A protein and the small-molecule ligand that binds it are described below.
Small molecule (SMILES): COc1ccc(-c2nc(CSc3nc(N)cc(N)n3)c(C)s2)cc1OCCF

Sequence of chain 1.B:
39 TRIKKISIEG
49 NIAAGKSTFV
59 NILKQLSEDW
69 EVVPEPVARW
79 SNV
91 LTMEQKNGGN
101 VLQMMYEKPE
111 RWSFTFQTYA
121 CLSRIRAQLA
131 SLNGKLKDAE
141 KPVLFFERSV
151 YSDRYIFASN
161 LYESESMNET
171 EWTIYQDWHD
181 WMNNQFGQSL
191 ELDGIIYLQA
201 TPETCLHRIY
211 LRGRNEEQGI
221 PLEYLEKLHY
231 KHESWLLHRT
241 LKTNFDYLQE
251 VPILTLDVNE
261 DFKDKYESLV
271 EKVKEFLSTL

Binding-site contacts:
Ligand atom CAY contacts residue 1NO1 of chain 1.H at 3.6 Å.
Ligand atom CAY contacts residue TYR106 of chain 1.B at 3.3 Å (hydrophobic).
Ligand atom CAO contacts residue 1NO1 of chain 1.H at 3.7 Å.
Ligand atom C6 contacts residue VAL75 of chain 1.B at 3.6 Å (hydrophobic).
Ligand atom CAM contacts residue SER166 of chain 1.B at 3.2 Å.
Ligand atom SAZ contacts residue 1NO1 of chain 1.H at 3.7 Å.
Ligand atom OAX contacts residue 1NO1 of chain 1.H at 3.6 Å.
Ligand atom C2 contacts residue PHE116 of chain 1.B at 3.7 Å (hydrophobic).
Ligand atom NAR contacts residue TYR224 of chain 1.B at 3.2 Å (h-bond).
Ligand atom N3 contacts residue GLN117 of chain 1.B at 3.1 Å (h-bond).
Ligand atom FAN contacts residue 1NO1 of chain 1.H at 3.5 Å.
Ligand atom CAV contacts residue 1NO1 of chain 1.H at 3.4 Å.
Ligand atom NAA contacts residue ARG148 of chain 1.B at 3.3 Å (salt-bridge).
Ligand atom CAP contacts residue 1NO1 of chain 1.H at 3.7 Å.
Ligand atom CBB contacts residue 1NO1 of chain 1.H at 3.7 Å.
Ligand atom CBA contacts residue 1NO1 of chain 1.H at 3.5 Å.
Ligand atom CAU contacts residue 1NO1 of chain 1.H at 3.4 Å.
Ligand atom C2 contacts residue PHE157 of chain 1.B at 3.5 Å (hydrophobic).
Ligand atom NAR contacts residue 1NO1 of chain 1.H at 3.7 Å.
Ligand atom N3 contacts residue PHE116 of chain 1.B at 3.6 Å.
Ligand atom CAT contacts residue 1NO1 of chain 1.H at 3.5 Å.
Ligand atom CBA contacts residue TYR106 of chain 1.B at 3.5 Å (hydrophobic).
Ligand atom NAF contacts residue GLN117 of chain 1.B at 3.2 Å (h-bond).
Ligand atom SAI contacts residue GLN117 of chain 1.B at 3.6 Å (h-bond).
Ligand atom CAS contacts residue 1NO1 of chain 1.H at 3.6 Å.
Ligand atom N1 contacts residue PHE157 of chain 1.B at 3.7 Å.
Ligand atom N3 contacts residue PHE157 of chain 1.B at 3.2 Å.
Ligand atom CBB contacts residue TYR106 of chain 1.B at 3.5 Å (hydrophobic).
Ligand atom CAQ contacts residue TYR224 of chain 1.B at 3.7 Å (hydrophobic).
Ligand atom C4 contacts residue PHE157 of chain 1.B at 3.7 Å (hydrophobic).
Ligand atom CAW contacts residue 1NO1 of chain 1.H at 3.6 Å.
Ligand atom NAA contacts residue VAL75 of chain 1.B at 3.5 Å.
Ligand atom CAJ contacts residue PHE157 of chain 1.B at 3.7 Å (hydrophobic).
Ligand atom NAA contacts residue GLU73 of chain 1.B at 2.9 Å (salt-bridge).
Ligand atom C5 contacts residue GLU73 of chain 1.B at 3.7 Å.
Ligand atom NAF contacts residue ASP153 of chain 1.B at 2.8 Å (salt-bridge).
Ligand atom CAJ contacts residue TYR224 of chain 1.B at 3.4 Å (hydrophobic).
Ligand atom OAK contacts residue 1NO1 of chain 1.H at 3.5 Å.
Ligand atom CAO contacts residue LEU102 of chain 1.B at 3.6 Å (hydrophobic).
Ligand atom C5 contacts residue VAL75 of chain 1.B at 3.5 Å (hydrophobic).